Sequence of chain 1.F:
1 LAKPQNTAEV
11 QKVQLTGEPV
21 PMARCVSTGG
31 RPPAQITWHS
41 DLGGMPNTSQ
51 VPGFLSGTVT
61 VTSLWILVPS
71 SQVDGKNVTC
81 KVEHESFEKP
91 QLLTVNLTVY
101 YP

Binding-site contacts:
Ligand atom C3 contacts residue ASN47 of chain 1.F at 3.9 Å.
Ligand atom O7 contacts residue ASN47 of chain 1.F at 3.9 Å.
Ligand atom N2 contacts residue ASN47 of chain 1.F at 3.2 Å (h-bond).
Ligand atom C6 contacts residue ASN47 of chain 1.F at 4.0 Å.
Ligand atom C4 contacts residue ASN47 of chain 1.F at 4.2 Å.
Ligand atom O5 contacts residue ASN47 of chain 1.F at 2.2 Å (h-bond).
Ligand atom C5 contacts residue ASN47 of chain 1.F at 3.4 Å.
Ligand atom C2 contacts residue ASN47 of chain 1.F at 2.6 Å.
Ligand atom C1 contacts residue ASN47 of chain 1.F at 1.4 Å.
Ligand atom C7 contacts residue ASN47 of chain 1.F at 3.8 Å.

This protein binds this small molecule.
Small molecule (SMILES): CC(=O)N[C@H]1[C@H](O[C@H]2[C@H](O)[C@@H](NC(C)=O)CO[C@@H]2CO)O[C@H](CO)[C@@H](O)[C@@H]1O